Sequence of chain 1.C:
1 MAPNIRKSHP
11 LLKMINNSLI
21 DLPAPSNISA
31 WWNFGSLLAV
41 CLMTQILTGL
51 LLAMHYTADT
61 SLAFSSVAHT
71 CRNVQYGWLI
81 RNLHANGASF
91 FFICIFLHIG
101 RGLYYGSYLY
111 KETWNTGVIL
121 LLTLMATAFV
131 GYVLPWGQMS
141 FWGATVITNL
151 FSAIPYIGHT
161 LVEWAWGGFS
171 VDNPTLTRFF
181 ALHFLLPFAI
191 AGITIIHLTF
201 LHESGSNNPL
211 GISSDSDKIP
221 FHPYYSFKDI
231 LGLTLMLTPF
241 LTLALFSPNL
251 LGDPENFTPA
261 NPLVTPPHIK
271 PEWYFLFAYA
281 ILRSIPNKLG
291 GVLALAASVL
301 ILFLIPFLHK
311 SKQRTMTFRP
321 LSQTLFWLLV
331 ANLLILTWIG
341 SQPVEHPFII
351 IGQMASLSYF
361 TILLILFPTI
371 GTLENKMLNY

This small molecule binds to this protein.
Small molecule (SMILES): CSC1=N[C@@](C)(c2ccccc2)C(=O)N1Nc1ccccc1

Binding-site contacts:
Ligand atom S3 contacts residue TYR132 of chain 1.C at 3.5 Å.
Ligand atom C12 contacts residue MET125 of chain 1.C at 3.3 Å (hydrophobic).
Ligand atom C9 contacts residue PHE129 of chain 1.C at 3.7 Å (hydrophobic).
Ligand atom C23 contacts residue LYS270 of chain 1.C at 3.9 Å.
Ligand atom S3 contacts residue ALA144 of chain 1.C at 3.5 Å (h-bond).
Ligand atom C21 contacts residue PRO271 of chain 1.C at 3.6 Å (hydrophobic).
Ligand atom C7 contacts residue TYR132 of chain 1.C at 3.6 Å (hydrophobic).
Ligand atom N1 contacts residue PRO271 of chain 1.C at 3.9 Å.
Ligand atom C13 contacts residue MET125 of chain 1.C at 3.9 Å (hydrophobic).
Ligand atom C23 contacts residue PRO271 of chain 1.C at 3.8 Å (hydrophobic).
Ligand atom C27 contacts residue ALA144 of chain 1.C at 3.7 Å (hydrophobic).
Ligand atom C10 contacts residue PHE275 of chain 1.C at 3.7 Å (hydrophobic).
Ligand atom C11 contacts residue PHE275 of chain 1.C at 3.6 Å (hydrophobic).
Ligand atom C27 contacts residue SER140 of chain 1.C at 3.6 Å.
Ligand atom O6 contacts residue GLU272 of chain 1.C at 2.9 Å (salt-bridge).
Ligand atom C22 contacts residue GLY143 of chain 1.C at 3.5 Å.
Ligand atom N4 contacts residue TYR132 of chain 1.C at 3.7 Å.
Ligand atom S3 contacts residue GLY143 of chain 1.C at 3.6 Å.
Ligand atom C21 contacts residue GLY143 of chain 1.C at 3.6 Å.
Ligand atom C3 contacts residue PHE129 of chain 1.C at 3.9 Å (hydrophobic).
Ligand atom C26 contacts residue ILE147 of chain 1.C at 3.8 Å (hydrophobic).
Ligand atom N4 contacts residue PHE129 of chain 1.C at 3.3 Å.
Ligand atom C7 contacts residue GLU272 of chain 1.C at 3.8 Å.
Ligand atom N2 contacts residue TYR132 of chain 1.C at 3.8 Å.
Ligand atom S3 contacts residue SER140 of chain 1.C at 3.9 Å.
Ligand atom C23 contacts residue GLY143 of chain 1.C at 3.8 Å.
Ligand atom C3 contacts residue TYR132 of chain 1.C at 3.4 Å (hydrophobic).
Ligand atom O6 contacts residue PRO271 of chain 1.C at 3.4 Å.
Ligand atom C8 contacts residue PHE129 of chain 1.C at 3.9 Å (hydrophobic).
Ligand atom C22 contacts residue LYS270 of chain 1.C at 3.7 Å.
Ligand atom C26 contacts residue GLY143 of chain 1.C at 3.9 Å.
Ligand atom C27 contacts residue PHE129 of chain 1.C at 3.3 Å (hydrophobic).
Ligand atom C27 contacts residue VAL133 of chain 1.C at 3.2 Å (hydrophobic).
Ligand atom C22 contacts residue PRO271 of chain 1.C at 3.5 Å (hydrophobic).
Ligand atom C7 contacts residue TYR274 of chain 1.C at 3.5 Å (hydrophobic).
Ligand atom C26 contacts residue PRO271 of chain 1.C at 3.7 Å (hydrophobic).
Ligand atom C25 contacts residue ILE147 of chain 1.C at 3.6 Å (hydrophobic).
Ligand atom C23 contacts residue ILE269 of chain 1.C at 3.4 Å (hydrophobic).
Ligand atom C7 contacts residue ALA128 of chain 1.C at 3.8 Å (hydrophobic).
Ligand atom C13 contacts residue PHE129 of chain 1.C at 3.6 Å (hydrophobic).